A small-molecule ligand and the protein it binds are described below.
Small molecule (SMILES): CC[C@H](C)[C@H](NC(=O)[C@@H](N)CC(=O)O)C(=O)N[C@@H](CC(N)=O)C(=O)N[C@@H](Cc1ccccc1)C(=O)N[C@@H](CO)C(=O)N[C@@H](CO)C(=O)N[C@H](C=O)CC(C)C

Sequence of chain 2.X:
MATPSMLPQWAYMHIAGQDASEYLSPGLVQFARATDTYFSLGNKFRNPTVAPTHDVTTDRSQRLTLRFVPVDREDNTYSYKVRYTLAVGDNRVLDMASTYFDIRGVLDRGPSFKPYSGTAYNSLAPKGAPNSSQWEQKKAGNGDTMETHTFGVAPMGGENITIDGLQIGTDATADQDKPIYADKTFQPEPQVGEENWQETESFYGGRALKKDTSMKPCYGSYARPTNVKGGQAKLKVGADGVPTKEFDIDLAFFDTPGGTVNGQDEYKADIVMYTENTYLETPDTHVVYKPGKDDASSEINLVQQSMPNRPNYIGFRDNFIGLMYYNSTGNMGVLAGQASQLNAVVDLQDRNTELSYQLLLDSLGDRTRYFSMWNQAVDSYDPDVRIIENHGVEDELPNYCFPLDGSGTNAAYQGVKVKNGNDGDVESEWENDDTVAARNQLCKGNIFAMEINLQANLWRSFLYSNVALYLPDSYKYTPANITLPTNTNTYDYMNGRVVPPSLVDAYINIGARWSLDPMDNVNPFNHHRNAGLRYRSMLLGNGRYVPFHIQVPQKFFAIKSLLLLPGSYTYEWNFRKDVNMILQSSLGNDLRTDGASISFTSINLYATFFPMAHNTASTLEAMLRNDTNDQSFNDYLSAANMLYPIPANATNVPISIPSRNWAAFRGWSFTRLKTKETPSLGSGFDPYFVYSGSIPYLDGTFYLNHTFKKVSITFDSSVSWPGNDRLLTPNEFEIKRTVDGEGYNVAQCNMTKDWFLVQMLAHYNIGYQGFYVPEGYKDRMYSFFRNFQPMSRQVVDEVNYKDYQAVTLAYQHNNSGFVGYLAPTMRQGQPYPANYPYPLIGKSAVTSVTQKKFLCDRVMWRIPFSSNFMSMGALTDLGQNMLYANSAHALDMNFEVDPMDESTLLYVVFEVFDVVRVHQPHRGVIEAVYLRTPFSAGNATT

Sequence of chain 2.V:
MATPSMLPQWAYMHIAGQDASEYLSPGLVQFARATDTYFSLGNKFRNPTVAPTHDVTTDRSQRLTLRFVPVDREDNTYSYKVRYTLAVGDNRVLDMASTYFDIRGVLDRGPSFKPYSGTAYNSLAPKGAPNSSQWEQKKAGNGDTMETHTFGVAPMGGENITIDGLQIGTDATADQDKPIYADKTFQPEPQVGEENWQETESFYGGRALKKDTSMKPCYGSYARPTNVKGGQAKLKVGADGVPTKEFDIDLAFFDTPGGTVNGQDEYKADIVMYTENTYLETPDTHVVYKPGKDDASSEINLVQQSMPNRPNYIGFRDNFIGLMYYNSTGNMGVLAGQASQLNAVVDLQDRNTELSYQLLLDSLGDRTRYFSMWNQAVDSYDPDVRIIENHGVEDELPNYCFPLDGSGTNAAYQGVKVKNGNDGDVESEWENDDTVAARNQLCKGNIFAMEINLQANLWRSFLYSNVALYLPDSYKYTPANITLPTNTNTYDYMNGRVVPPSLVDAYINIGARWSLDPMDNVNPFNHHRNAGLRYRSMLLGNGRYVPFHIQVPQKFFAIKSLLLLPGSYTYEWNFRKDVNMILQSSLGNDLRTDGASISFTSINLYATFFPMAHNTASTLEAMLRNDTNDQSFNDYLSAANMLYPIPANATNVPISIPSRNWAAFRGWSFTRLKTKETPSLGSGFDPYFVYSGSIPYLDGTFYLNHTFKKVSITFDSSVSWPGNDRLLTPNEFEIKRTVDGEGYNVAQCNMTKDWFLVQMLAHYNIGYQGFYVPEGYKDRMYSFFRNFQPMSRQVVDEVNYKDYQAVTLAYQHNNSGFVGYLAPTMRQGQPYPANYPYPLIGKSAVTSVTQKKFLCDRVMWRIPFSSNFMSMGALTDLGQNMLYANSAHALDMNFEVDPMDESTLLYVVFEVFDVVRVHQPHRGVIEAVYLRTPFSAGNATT

Binding-site contacts:
Ligand atom CD1 contacts residue ARG666 of chain 2.X at 3.9 Å.
Ligand atom CB contacts residue GLU911 of chain 2.X at 3.6 Å.
Ligand atom O contacts residue ARG46 of chain 2.V at 3.9 Å.
Ligand atom CD1 contacts residue SER21 of chain 2.V at 3.4 Å.
Ligand atom C contacts residue ASN634 of chain 2.X at 3.8 Å.
Ligand atom CB contacts residue ALA874 of chain 2.X at 3.9 Å (hydrophobic).
Ligand atom O contacts residue ASN43 of chain 2.V at 3.6 Å.
Ligand atom CD1 contacts residue ARG33 of chain 2.V at 3.8 Å.
Ligand atom C contacts residue ARG666 of chain 2.X at 3.7 Å.
Ligand atom OD1 contacts residue ARG666 of chain 2.X at 3.7 Å.
Ligand atom N contacts residue GLY42 of chain 2.V at 3.5 Å (h-bond).
Ligand atom N contacts residue SER871 of chain 2.X at 3.6 Å.
Ligand atom CA contacts residue ARG666 of chain 2.X at 3.6 Å.
Ligand atom OD2 contacts residue PRO864 of chain 2.X at 3.6 Å.
Ligand atom CB contacts residue PHE913 of chain 2.X at 3.9 Å (hydrophobic).
Ligand atom CE1 contacts residue ARG46 of chain 2.V at 3.7 Å.
Ligand atom N contacts residue ARG666 of chain 2.X at 3.4 Å (salt-bridge).
Ligand atom N contacts residue ARG46 of chain 2.V at 3.9 Å.
Ligand atom O contacts residue ASN634 of chain 2.X at 3.0 Å (h-bond).
Ligand atom N contacts residue GLY873 of chain 2.X at 3.8 Å.
Ligand atom OG contacts residue ARG46 of chain 2.V at 3.2 Å.
Ligand atom CB contacts residue ASN47 of chain 2.V at 3.7 Å.
Ligand atom OG contacts residue PHE45 of chain 2.V at 3.3 Å (h-bond).
Ligand atom ND2 contacts residue THR49 of chain 2.V at 3.9 Å.
Ligand atom OD2 contacts residue GLY667 of chain 2.X at 3.7 Å.
Ligand atom CG contacts residue ASN634 of chain 2.X at 3.9 Å.
Ligand atom OD2 contacts residue GLU911 of chain 2.X at 3.4 Å (salt-bridge).
Ligand atom CG2 contacts residue TYR636 of chain 2.X at 3.8 Å (hydrophobic).
Ligand atom OD1 contacts residue ASN634 of chain 2.X at 3.2 Å (h-bond).
Ligand atom O contacts residue GLY42 of chain 2.V at 3.5 Å.
Ligand atom CD1 contacts residue ARG46 of chain 2.V at 3.9 Å.
Ligand atom CG contacts residue GLU911 of chain 2.X at 3.5 Å.
Ligand atom CB contacts residue ARG666 of chain 2.X at 3.9 Å.
Ligand atom O contacts residue ALA874 of chain 2.X at 3.7 Å.
Ligand atom N contacts residue ARG666 of chain 2.X at 3.4 Å.
Ligand atom CD2 contacts residue ALA20 of chain 2.V at 3.8 Å (hydrophobic).
Ligand atom OD1 contacts residue GLY667 of chain 2.X at 3.3 Å (h-bond).
Ligand atom CG contacts residue GLY667 of chain 2.X at 3.7 Å.
Ligand atom N contacts residue ALA874 of chain 2.X at 3.8 Å.
Ligand atom CB contacts residue GLY42 of chain 2.V at 3.7 Å.